Sequence of chain 1.A:
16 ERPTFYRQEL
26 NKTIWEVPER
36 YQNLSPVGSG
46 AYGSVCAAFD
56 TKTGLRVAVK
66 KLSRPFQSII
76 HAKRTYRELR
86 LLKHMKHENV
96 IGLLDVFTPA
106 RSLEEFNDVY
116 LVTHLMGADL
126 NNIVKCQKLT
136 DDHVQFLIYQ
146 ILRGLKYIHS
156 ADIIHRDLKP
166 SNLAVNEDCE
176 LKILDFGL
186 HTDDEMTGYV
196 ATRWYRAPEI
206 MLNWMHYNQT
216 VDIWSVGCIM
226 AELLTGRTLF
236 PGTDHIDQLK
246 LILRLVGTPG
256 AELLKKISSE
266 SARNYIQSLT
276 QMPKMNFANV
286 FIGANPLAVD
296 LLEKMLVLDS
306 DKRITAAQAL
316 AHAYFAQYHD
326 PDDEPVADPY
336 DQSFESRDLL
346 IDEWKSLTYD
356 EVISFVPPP

Binding-site contacts:
Ligand atom N28 contacts residue MET121 of chain 1.A at 3.3 Å (h-bond).
Ligand atom C19 contacts residue LEU116 of chain 1.A at 3.8 Å (hydrophobic).
Ligand atom C6 contacts residue ALA63 of chain 1.A at 3.6 Å (hydrophobic).
Ligand atom C18 contacts residue THR118 of chain 1.A at 3.9 Å.
Ligand atom C21 contacts residue THR118 of chain 1.A at 3.6 Å.
Ligand atom N27 contacts residue GLY122 of chain 1.A at 3.1 Å (h-bond).
Ligand atom N7 contacts residue MET121 of chain 1.A at 3.1 Å (h-bond).
Ligand atom O14 contacts residue VAL50 of chain 1.A at 3.9 Å.
Ligand atom C2 contacts residue MET121 of chain 1.A at 3.6 Å (hydrophobic).
Ligand atom O14 contacts residue GLY45 of chain 1.A at 3.3 Å.
Ligand atom C29 contacts residue LEU120 of chain 1.A at 3.7 Å (hydrophobic).
Ligand atom C12 contacts residue LEU179 of chain 1.A at 3.8 Å (hydrophobic).
Ligand atom F23 contacts residue THR118 of chain 1.A at 3.5 Å.
Ligand atom N27 contacts residue MET121 of chain 1.A at 3.0 Å (h-bond).
Ligand atom C19 contacts residue THR118 of chain 1.A at 3.5 Å.
Ligand atom C21 contacts residue LYS65 of chain 1.A at 3.7 Å.
Ligand atom C26 contacts residue ASP124 of chain 1.A at 3.6 Å.
Ligand atom C13 contacts residue LEU179 of chain 1.A at 3.6 Å (hydrophobic).
Ligand atom C20 contacts residue THR118 of chain 1.A at 3.4 Å.
Ligand atom C4 contacts residue MET121 of chain 1.A at 3.8 Å (hydrophobic).
Ligand atom C13 contacts residue THR118 of chain 1.A at 3.9 Å.
Ligand atom N28 contacts residue GLY122 of chain 1.A at 3.5 Å (h-bond).
Ligand atom N1 contacts residue MET121 of chain 1.A at 2.8 Å (h-bond).
Ligand atom F22 contacts residue VAL50 of chain 1.A at 3.4 Å.
Ligand atom C6 contacts residue HIS119 of chain 1.A at 3.4 Å.
Ligand atom F23 contacts residue LEU98 of chain 1.A at 3.5 Å.
Ligand atom C26 contacts residue MET121 of chain 1.A at 3.5 Å (hydrophobic).
Ligand atom C26 contacts residue ALA123 of chain 1.A at 3.4 Å (hydrophobic).
Ligand atom F22 contacts residue LYS65 of chain 1.A at 3.4 Å.
Ligand atom F23 contacts residue VAL117 of chain 1.A at 3.3 Å.
Ligand atom N25 contacts residue MET121 of chain 1.A at 3.4 Å (h-bond).
Ligand atom C29 contacts residue MET121 of chain 1.A at 3.8 Å (hydrophobic).
Ligand atom N7 contacts residue HIS119 of chain 1.A at 3.8 Å.
Ligand atom F22 contacts residue ALA63 of chain 1.A at 3.6 Å.
Ligand atom N30 contacts residue MET121 of chain 1.A at 3.9 Å.
Ligand atom C20 contacts residue LEU116 of chain 1.A at 3.4 Å (hydrophobic).
Ligand atom F23 contacts residue LEU116 of chain 1.A at 3.3 Å.
Ligand atom N30 contacts residue LEU120 of chain 1.A at 3.8 Å.
Ligand atom C18 contacts residue LEU87 of chain 1.A at 3.9 Å (hydrophobic).
Ligand atom C20 contacts residue ALA63 of chain 1.A at 3.6 Å (hydrophobic).

A protein and the small-molecule ligand that binds it are described below.
Small molecule (SMILES): C[C@H](Cn1ncnn1)Nc1ncc2cc(Oc3ccc(F)cc3F)c(=O)n(C)c2n1